Binding-site contacts:
Ligand atom C6 contacts residue SER80 of chain 1.B at 3.7 Å.
Ligand atom O5 contacts residue SER80 of chain 1.B at 3.2 Å (h-bond).
Ligand atom O6 contacts residue VAL68 of chain 1.B at 4.3 Å.
Ligand atom O5 contacts residue ASN78 of chain 1.B at 2.4 Å (h-bond).
Ligand atom C5 contacts residue ASN78 of chain 1.B at 3.7 Å.
Ligand atom C1 contacts residue ASN78 of chain 1.B at 1.4 Å.
Ligand atom C7 contacts residue TYR23 of chain 1.B at 3.6 Å (hydrophobic).
Ligand atom C4 contacts residue ASN78 of chain 1.B at 4.2 Å.
Ligand atom O7 contacts residue TYR23 of chain 1.B at 3.8 Å.
Ligand atom C1 contacts residue TYR23 of chain 1.B at 4.2 Å (hydrophobic).
Ligand atom C2 contacts residue ASN78 of chain 1.B at 2.5 Å.
Ligand atom C6 contacts residue THR19 of chain 1.B at 4.4 Å.
Ligand atom C7 contacts residue ASN78 of chain 1.B at 3.5 Å.
Ligand atom C6 contacts residue VAL68 of chain 1.B at 3.9 Å (hydrophobic).
Ligand atom N2 contacts residue TYR23 of chain 1.B at 3.7 Å.
Ligand atom O7 contacts residue ASN78 of chain 1.B at 3.6 Å (h-bond).
Ligand atom C3 contacts residue ASN78 of chain 1.B at 3.8 Å.
Ligand atom C1 contacts residue SER80 of chain 1.B at 3.6 Å.
Ligand atom C8 contacts residue TYR23 of chain 1.B at 3.5 Å (hydrophobic).
Ligand atom N2 contacts residue ASN78 of chain 1.B at 2.9 Å (h-bond).
Ligand atom O5 contacts residue ALA69 of chain 1.B at 4.1 Å.
Ligand atom C5 contacts residue SER80 of chain 1.B at 3.4 Å.

Sequence of chain 1.B:
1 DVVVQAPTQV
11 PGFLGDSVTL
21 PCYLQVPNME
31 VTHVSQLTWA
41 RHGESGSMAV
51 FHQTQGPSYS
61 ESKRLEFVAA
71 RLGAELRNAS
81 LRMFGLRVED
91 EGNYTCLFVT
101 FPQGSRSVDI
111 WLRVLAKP

A small-molecule ligand and the protein it binds are described below.
Small molecule (SMILES): CC(=O)N[C@@H]1[C@@H](O)[C@H](O)[C@@H](CO)O[C@H]1O